This protein binds this small molecule.
Small molecule (SMILES): CC(=O)N[C@@H]1[C@@H](O)[C@H](O)[C@@H](CO)O[C@H]1O

Binding-site contacts:
Ligand atom C5 contacts residue LYS77 of chain 2.A at 4.2 Å.
Ligand atom C3 contacts residue ASN34 of chain 2.A at 3.6 Å.
Ligand atom C3 contacts residue LYS77 of chain 2.A at 4.3 Å.
Ligand atom C5 contacts residue ASN34 of chain 2.A at 3.5 Å.
Ligand atom C5 contacts residue SER70 of chain 2.A at 4.1 Å.
Ligand atom O7 contacts residue ASN34 of chain 2.A at 2.5 Å (h-bond).
Ligand atom C2 contacts residue ASN34 of chain 2.A at 2.5 Å.
Ligand atom N2 contacts residue ASN34 of chain 2.A at 2.9 Å (h-bond).
Ligand atom C7 contacts residue ASN34 of chain 2.A at 3.0 Å.
Ligand atom O5 contacts residue ASN34 of chain 2.A at 2.3 Å (h-bond).
Ligand atom O6 contacts residue LYS77 of chain 2.A at 4.0 Å.
Ligand atom C4 contacts residue ASN34 of chain 2.A at 4.1 Å.
Ligand atom O4 contacts residue SER70 of chain 2.A at 3.6 Å.
Ligand atom C6 contacts residue SER70 of chain 2.A at 3.7 Å.
Ligand atom C1 contacts residue ASN34 of chain 2.A at 1.3 Å.
Ligand atom O6 contacts residue SER70 of chain 2.A at 3.1 Å (h-bond).
Ligand atom O6 contacts residue PHE76 of chain 2.A at 4.1 Å.

Sequence of chain 2.A:
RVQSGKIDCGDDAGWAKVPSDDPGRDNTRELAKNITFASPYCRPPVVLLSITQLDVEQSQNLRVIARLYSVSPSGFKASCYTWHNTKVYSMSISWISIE